This small molecule binds to this protein.
Small molecule (SMILES): COc1cccc(CNC[C@@H](O)[C@H](Cc2ccccc2)NC(=O)c2cc(C(=O)N[C@H](C)c3ccccc3)cc(N(C)S(C)(=O)=O)c2)c1

Binding-site contacts:
Ligand atom O23 contacts residue SER329 of chain 1.C at 3.2 Å (h-bond).
Ligand atom C12 contacts residue GLY17 of chain 1.C at 3.5 Å.
Ligand atom N21 contacts residue THR236 of chain 1.C at 3.4 Å (h-bond).
Ligand atom C11 contacts residue GLY15 of chain 1.C at 3.1 Å.
Ligand atom C29 contacts residue ARG239 of chain 1.C at 3.3 Å.
Ligand atom C20 contacts residue ASN237 of chain 1.C at 3.4 Å.
Ligand atom C30 contacts residue ASP232 of chain 1.C at 2.6 Å.
Ligand atom C47 contacts residue THR76 of chain 1.C at 3.4 Å.
Ligand atom C11 contacts residue GLY17 of chain 1.C at 3.2 Å.
Ligand atom O3 contacts residue TYR75 of chain 1.C at 3.4 Å.
Ligand atom N4 contacts residue ASP232 of chain 1.C at 3.0 Å (salt-bridge).
Ligand atom N21 contacts residue GLY234 of chain 1.C at 3.3 Å (h-bond).
Ligand atom C41 contacts residue ASP232 of chain 1.C at 3.4 Å.
Ligand atom C43 contacts residue GLY38 of chain 1.C at 3.0 Å.
Ligand atom C12 contacts residue ARG311 of chain 1.C at 3.1 Å.
Ligand atom C11 contacts residue GLN16 of chain 1.C at 3.3 Å.
Ligand atom C16 contacts residue THR236 of chain 1.C at 3.4 Å.
Ligand atom O21 contacts residue GLN77 of chain 1.C at 3.3 Å (h-bond).
Ligand atom O21 contacts residue THR236 of chain 1.C at 2.9 Å (h-bond).
Ligand atom C12 contacts residue GLY15 of chain 1.C at 3.2 Å.
Ligand atom O24 contacts residue ASN237 of chain 1.C at 3.0 Å (h-bond).
Ligand atom C14 contacts residue SER233 of chain 1.C at 3.3 Å.
Ligand atom O23 contacts residue ARG239 of chain 1.C at 2.7 Å.
Ligand atom O22 contacts residue GLN77 of chain 1.C at 3.1 Å (h-bond).
Ligand atom C35 contacts residue GLN77 of chain 1.C at 3.0 Å.
Ligand atom C21 contacts residue THR236 of chain 1.C at 3.1 Å.
Ligand atom C41 contacts residue GLY38 of chain 1.C at 3.1 Å.
Ligand atom C32 contacts residue ASP36 of chain 1.C at 3.4 Å.
Ligand atom C28 contacts residue GLY234 of chain 1.C at 3.1 Å.
Ligand atom C39 contacts residue ASP36 of chain 1.C at 3.1 Å.
Ligand atom C24 contacts residue GLN77 of chain 1.C at 3.2 Å.
Ligand atom O24 contacts residue THR235 of chain 1.C at 3.5 Å.
Ligand atom O22 contacts residue THR76 of chain 1.C at 3.4 Å (h-bond).
Ligand atom O24 contacts residue THR236 of chain 1.C at 3.3 Å (h-bond).
Ligand atom O3 contacts residue ASP36 of chain 1.C at 2.8 Å (salt-bridge).
Ligand atom N3 contacts residue GLY234 of chain 1.C at 3.1 Å (h-bond).
Ligand atom O3 contacts residue SER39 of chain 1.C at 3.1 Å.
Ligand atom O3 contacts residue GLY38 of chain 1.C at 3.2 Å (h-bond).
Ligand atom C34 contacts residue GLN77 of chain 1.C at 3.2 Å.
Ligand atom C11 contacts residue THR236 of chain 1.C at 3.2 Å.

Sequence of chain 1.C:
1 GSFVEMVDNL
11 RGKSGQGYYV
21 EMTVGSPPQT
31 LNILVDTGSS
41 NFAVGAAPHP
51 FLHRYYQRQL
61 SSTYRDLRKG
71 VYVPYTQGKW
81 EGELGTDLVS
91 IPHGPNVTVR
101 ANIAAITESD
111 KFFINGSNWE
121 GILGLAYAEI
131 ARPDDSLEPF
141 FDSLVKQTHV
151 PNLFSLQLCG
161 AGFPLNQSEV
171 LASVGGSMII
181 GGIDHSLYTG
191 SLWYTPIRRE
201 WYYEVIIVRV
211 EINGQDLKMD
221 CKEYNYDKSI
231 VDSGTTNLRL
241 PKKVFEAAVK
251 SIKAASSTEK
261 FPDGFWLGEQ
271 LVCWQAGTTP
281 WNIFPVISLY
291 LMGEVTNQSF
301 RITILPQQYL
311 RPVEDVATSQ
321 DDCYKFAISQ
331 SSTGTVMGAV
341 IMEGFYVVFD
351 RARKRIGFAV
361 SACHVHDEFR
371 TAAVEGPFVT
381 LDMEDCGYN